This protein binds this small molecule.
Small molecule (SMILES): O=C(NC1CCCCC1)[C@H](C1CCCCC1)n1c(-c2ccc(CO)cc2)nc2ccccc21

Binding-site contacts:
Ligand atom C1 contacts residue SER93 of chain 1.C at 3.9 Å.
Ligand atom C26 contacts residue ILE96 of chain 1.C at 3.7 Å (hydrophobic).
Ligand atom O20 contacts residue LEU212 of chain 1.C at 3.8 Å.
Ligand atom C25 contacts residue SER93 of chain 1.C at 3.5 Å.
Ligand atom C31 contacts residue HIS55 of chain 1.C at 3.5 Å.
Ligand atom C25 contacts residue MSE51 of chain 1.C at 3.8 Å.
Ligand atom C27 contacts residue SER93 of chain 1.C at 3.5 Å.
Ligand atom C19 contacts residue TYR130 of chain 1.C at 3.8 Å (hydrophobic).
Ligand atom C7 contacts residue SER93 of chain 1.C at 3.6 Å.
Ligand atom C24 contacts residue MSE89 of chain 1.C at 3.8 Å.
Ligand atom C7 contacts residue TYR130 of chain 1.C at 3.9 Å (hydrophobic).
Ligand atom C22 contacts residue LEU48 of chain 1.C at 3.7 Å (hydrophobic).
Ligand atom C28 contacts residue ILE113 of chain 1.C at 3.7 Å (hydrophobic).
Ligand atom C31 contacts residue MSE51 of chain 1.C at 3.7 Å.
Ligand atom C31 contacts residue MSE89 of chain 1.C at 3.8 Å.
Ligand atom C16 contacts residue PHE90 of chain 1.C at 3.5 Å (hydrophobic).
Ligand atom C13 contacts residue SER93 of chain 1.C at 3.6 Å.
Ligand atom N8 contacts residue SER93 of chain 1.C at 3.6 Å.
Ligand atom C32 contacts residue HIS55 of chain 1.C at 3.6 Å.
Ligand atom C16 contacts residue LEU48 of chain 1.C at 3.9 Å (hydrophobic).
Ligand atom N3 contacts residue TYR130 of chain 1.C at 2.8 Å (h-bond).
Ligand atom O20 contacts residue HIS208 of chain 1.C at 3.3 Å.
Ligand atom C30 contacts residue ARG92 of chain 1.C at 3.8 Å.
Ligand atom C33 contacts residue ASN44 of chain 1.C at 3.7 Å.
Ligand atom N3 contacts residue SER93 of chain 1.C at 3.5 Å.
Ligand atom O20 contacts residue LEU48 of chain 1.C at 3.5 Å.
Ligand atom C15 contacts residue ILE118 of chain 1.C at 3.7 Å (hydrophobic).
Ligand atom C29 contacts residue ASN44 of chain 1.C at 3.5 Å.
Ligand atom C18 contacts residue ILE30 of chain 1.C at 3.8 Å (hydrophobic).
Ligand atom C30 contacts residue ILE96 of chain 1.C at 3.8 Å (hydrophobic).
Ligand atom C14 contacts residue MSE51 of chain 1.C at 3.6 Å.
Ligand atom C21 contacts residue MSE211 of chain 1.C at 3.7 Å.
Ligand atom C23 contacts residue ILE113 of chain 1.C at 3.8 Å (hydrophobic).
Ligand atom C19 contacts residue PHE97 of chain 1.C at 3.8 Å (hydrophobic).
Ligand atom C27 contacts residue PHE97 of chain 1.C at 3.7 Å (hydrophobic).
Ligand atom C1 contacts residue TYR130 of chain 1.C at 3.7 Å (hydrophobic).
Ligand atom C30 contacts residue MSE51 of chain 1.C at 3.6 Å.
Ligand atom C19 contacts residue SER93 of chain 1.C at 3.3 Å.
Ligand atom O10 contacts residue MSE51 of chain 1.C at 3.4 Å.
Ligand atom C33 contacts residue SER116 of chain 1.C at 3.6 Å.

Sequence of chain 1.C:
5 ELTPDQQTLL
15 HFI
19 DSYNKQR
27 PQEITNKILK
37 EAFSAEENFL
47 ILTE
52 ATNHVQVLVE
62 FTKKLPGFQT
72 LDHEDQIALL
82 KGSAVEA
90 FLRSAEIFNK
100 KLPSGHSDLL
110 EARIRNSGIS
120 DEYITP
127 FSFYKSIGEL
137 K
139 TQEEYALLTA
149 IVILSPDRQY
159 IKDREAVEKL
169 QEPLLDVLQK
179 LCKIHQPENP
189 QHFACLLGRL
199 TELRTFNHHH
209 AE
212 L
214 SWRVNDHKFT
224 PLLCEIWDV